Sequence of chain 1.D:
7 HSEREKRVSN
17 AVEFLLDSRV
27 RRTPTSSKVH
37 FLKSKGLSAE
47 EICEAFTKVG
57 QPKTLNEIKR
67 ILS

Binding-site contacts:
Ligand atom CBH contacts residue ASN16 of chain 1.D at 3.5 Å.
Ligand atom CAG contacts residue ARG25 of chain 1.D at 3.9 Å.
Ligand atom CAP contacts residue THR29 of chain 1.D at 3.2 Å.
Ligand atom CAR contacts residue ARG25 of chain 1.D at 3.6 Å.
Ligand atom CBI contacts residue ASN16 of chain 1.D at 3.6 Å.
Ligand atom CBB contacts residue ASN16 of chain 1.D at 3.9 Å.
Ligand atom NBM contacts residue PHE20 of chain 1.D at 4.0 Å.
Ligand atom CAL contacts residue ASN16 of chain 1.D at 4.0 Å.
Ligand atom CAS contacts residue ARG25 of chain 1.D at 3.6 Å.
Ligand atom CAA contacts residue PHE20 of chain 1.D at 3.9 Å (hydrophobic).
Ligand atom CAM contacts residue LYS41 of chain 1.D at 3.8 Å.
Ligand atom NAX contacts residue PHE20 of chain 1.D at 4.0 Å.
Ligand atom CBH contacts residue LYS41 of chain 1.D at 3.8 Å.
Ligand atom CAA contacts residue SER33 of chain 1.D at 3.7 Å.
Ligand atom CAA contacts residue PHE37 of chain 1.D at 3.4 Å (hydrophobic).
Ligand atom CAS contacts residue VAL26 of chain 1.D at 3.9 Å (hydrophobic).
Ligand atom CAH contacts residue LEU38 of chain 1.D at 3.6 Å (hydrophobic).
Ligand atom CAK contacts residue PHE20 of chain 1.D at 3.5 Å (hydrophobic).
Ligand atom CAT contacts residue GLU19 of chain 1.D at 3.6 Å.
Ligand atom OAZ contacts residue THR29 of chain 1.D at 3.9 Å.
Ligand atom CAH contacts residue ALA17 of chain 1.D at 3.7 Å (hydrophobic).
Ligand atom CBE contacts residue PHE20 of chain 1.D at 4.0 Å (hydrophobic).
Ligand atom CAK contacts residue PHE37 of chain 1.D at 3.8 Å (hydrophobic).
Ligand atom CAJ contacts residue PHE37 of chain 1.D at 4.0 Å (hydrophobic).
Ligand atom CBF contacts residue PHE20 of chain 1.D at 3.8 Å (hydrophobic).
Ligand atom CAR contacts residue ASP23 of chain 1.D at 3.8 Å.
Ligand atom CAM contacts residue ALA17 of chain 1.D at 3.9 Å (hydrophobic).
Ligand atom CAJ contacts residue PHE20 of chain 1.D at 3.7 Å (hydrophobic).
Ligand atom CAF contacts residue ARG25 of chain 1.D at 3.9 Å.
Ligand atom CAM contacts residue ASN16 of chain 1.D at 3.7 Å.
Ligand atom CAL contacts residue LYS41 of chain 1.D at 3.8 Å.
Ligand atom CAI contacts residue ASN16 of chain 1.D at 3.6 Å.
Ligand atom CBD contacts residue PHE20 of chain 1.D at 3.7 Å (hydrophobic).
Ligand atom CBI contacts residue LYS41 of chain 1.D at 3.6 Å.
Ligand atom CAH contacts residue ASN16 of chain 1.D at 3.7 Å.
Ligand atom CAN contacts residue LYS41 of chain 1.D at 3.6 Å.
Ligand atom CAI contacts residue PHE20 of chain 1.D at 3.9 Å (hydrophobic).
Ligand atom OAZ contacts residue PHE20 of chain 1.D at 3.9 Å.
Ligand atom CAG contacts residue THR29 of chain 1.D at 3.2 Å.
Ligand atom OAB contacts residue PHE37 of chain 1.D at 3.8 Å.

The small molecule below binds the protein below.
Small molecule (SMILES): COc1ccc(CN2CCc3c(c(C(=O)NCc4cccc5ccccc45)nn3CCN)C2)c2ccccc12